The protein below binds the small molecule below.
Small molecule (SMILES): CC(C)CCC[C@@H](C)[C@H]1CC[C@H]2[C@@H]3CC=C4C[C@@H](O)CC[C@]4(C)[C@H]3CC[C@]12C

Binding-site contacts:
Ligand atom C26 contacts residue PHE495 of chain 1.D at 3.6 Å (hydrophobic).
Ligand atom C13 contacts residue PHE665 of chain 1.D at 4.4 Å (hydrophobic).
Ligand atom C6 contacts residue ILE95 of chain 1.B at 4.4 Å (hydrophobic).
Ligand atom C26 contacts residue MET100 of chain 1.B at 4.4 Å (hydrophobic).
Ligand atom C17 contacts residue PHE665 of chain 1.D at 4.4 Å (hydrophobic).
Ligand atom C15 contacts residue ILE96 of chain 1.B at 3.6 Å (hydrophobic).
Ligand atom C20 contacts residue VAL99 of chain 1.B at 4.5 Å (hydrophobic).
Ligand atom C7 contacts residue ILE92 of chain 1.B at 4.2 Å (hydrophobic).
Ligand atom C22 contacts residue TRP496 of chain 1.D at 4.4 Å (hydrophobic).
Ligand atom C26 contacts residue TRP496 of chain 1.D at 3.8 Å (hydrophobic).
Ligand atom C4 contacts residue PHE87 of chain 1.B at 3.9 Å (hydrophobic).
Ligand atom C23 contacts residue TRP496 of chain 1.D at 3.9 Å (hydrophobic).
Ligand atom C20 contacts residue PHE665 of chain 1.D at 3.6 Å (hydrophobic).
Ligand atom C16 contacts residue VAL99 of chain 1.B at 4.0 Å (hydrophobic).
Ligand atom C7 contacts residue ILE95 of chain 1.B at 3.9 Å (hydrophobic).
Ligand atom C17 contacts residue VAL99 of chain 1.B at 4.1 Å (hydrophobic).
Ligand atom C25 contacts residue MET100 of chain 1.B at 4.0 Å (hydrophobic).
Ligand atom C26 contacts residue ILE96 of chain 1.B at 4.4 Å (hydrophobic).
Ligand atom C18 contacts residue TRP492 of chain 1.D at 3.7 Å (hydrophobic).
Ligand atom C18 contacts residue PHE665 of chain 1.D at 4.4 Å (hydrophobic).
Ligand atom C19 contacts residue MET664 of chain 1.D at 4.1 Å (hydrophobic).
Ligand atom C21 contacts residue VAL99 of chain 1.B at 3.8 Å (hydrophobic).
Ligand atom C24 contacts residue VAL99 of chain 1.B at 4.3 Å (hydrophobic).
Ligand atom C27 contacts residue LEU499 of chain 1.D at 3.6 Å (hydrophobic).
Ligand atom C16 contacts residue ILE96 of chain 1.B at 4.4 Å (hydrophobic).
Ligand atom C22 contacts residue PHE665 of chain 1.D at 4.2 Å (hydrophobic).
Ligand atom C12 contacts residue PHE665 of chain 1.D at 3.8 Å (hydrophobic).
Ligand atom C27 contacts residue PHE495 of chain 1.D at 4.2 Å (hydrophobic).
Ligand atom C21 contacts residue PHE665 of chain 1.D at 3.7 Å (hydrophobic).
Ligand atom C27 contacts residue TRP496 of chain 1.D at 3.9 Å (hydrophobic).
Ligand atom C27 contacts residue MET100 of chain 1.B at 4.4 Å (hydrophobic).
Ligand atom C11 contacts residue ILE661 of chain 1.D at 4.0 Å (hydrophobic).
Ligand atom C25 contacts residue PHE495 of chain 1.D at 4.4 Å (hydrophobic).
Ligand atom C26 contacts residue TRP492 of chain 1.D at 4.2 Å (hydrophobic).
Ligand atom C19 contacts residue ILE661 of chain 1.D at 3.7 Å (hydrophobic).
Ligand atom C16 contacts residue TRP492 of chain 1.D at 4.3 Å (hydrophobic).
Ligand atom C15 contacts residue TRP492 of chain 1.D at 4.2 Å (hydrophobic).
Ligand atom C6 contacts residue ILE92 of chain 1.B at 4.1 Å (hydrophobic).
Ligand atom C18 contacts residue MET664 of chain 1.D at 3.6 Å (hydrophobic).

Sequence of chain 1.D:
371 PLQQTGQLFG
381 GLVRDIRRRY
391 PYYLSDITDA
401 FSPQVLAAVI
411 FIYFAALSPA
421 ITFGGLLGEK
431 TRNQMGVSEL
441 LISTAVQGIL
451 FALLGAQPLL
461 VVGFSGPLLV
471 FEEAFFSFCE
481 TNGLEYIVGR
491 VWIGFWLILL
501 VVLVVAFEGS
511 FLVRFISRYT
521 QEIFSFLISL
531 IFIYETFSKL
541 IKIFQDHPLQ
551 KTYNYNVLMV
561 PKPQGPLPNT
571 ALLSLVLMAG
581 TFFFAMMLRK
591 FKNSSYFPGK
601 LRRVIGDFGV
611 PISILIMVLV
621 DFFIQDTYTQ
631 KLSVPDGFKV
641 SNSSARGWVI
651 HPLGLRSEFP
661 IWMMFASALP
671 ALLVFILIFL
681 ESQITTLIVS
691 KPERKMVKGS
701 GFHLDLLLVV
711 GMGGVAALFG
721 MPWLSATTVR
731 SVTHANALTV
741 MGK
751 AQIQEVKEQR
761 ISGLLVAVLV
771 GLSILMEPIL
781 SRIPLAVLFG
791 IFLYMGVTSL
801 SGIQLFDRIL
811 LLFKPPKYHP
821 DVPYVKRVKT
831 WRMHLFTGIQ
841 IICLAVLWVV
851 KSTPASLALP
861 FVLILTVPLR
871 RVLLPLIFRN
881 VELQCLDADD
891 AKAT

Sequence of chain 1.B:
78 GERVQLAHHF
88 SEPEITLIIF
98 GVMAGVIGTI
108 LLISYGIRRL